The small molecule below binds the protein below.
Small molecule (SMILES): CC(=O)N[C@H]1[C@H](O[C@H]2[C@H](O)[C@@H](NC(C)=O)CO[C@@H]2CO)O[C@H](CO)[C@@H](O[C@@H]2O[C@H](CO)[C@@H](O)[C@H](O)[C@@H]2O)[C@@H]1O

Binding-site contacts:
Ligand atom C5 contacts residue VAL68 of chain 1.E at 4.4 Å (hydrophobic).
Ligand atom O7 contacts residue ASN78 of chain 1.E at 4.0 Å.
Ligand atom C6 contacts residue ALA69 of chain 1.E at 4.1 Å (hydrophobic).
Ligand atom C8 contacts residue TYR23 of chain 1.E at 3.3 Å (hydrophobic).
Ligand atom O5 contacts residue SER80 of chain 1.E at 4.1 Å.
Ligand atom O5 contacts residue ALA69 of chain 1.E at 3.5 Å.
Ligand atom C5 contacts residue SER80 of chain 1.E at 4.0 Å.
Ligand atom O5 contacts residue ASN78 of chain 1.E at 2.2 Å (h-bond).
Ligand atom N2 contacts residue ASN78 of chain 1.E at 3.2 Å (h-bond).
Ligand atom O6 contacts residue VAL68 of chain 1.E at 3.8 Å.
Ligand atom C2 contacts residue ASN78 of chain 1.E at 2.7 Å.
Ligand atom C1 contacts residue ASN78 of chain 1.E at 1.4 Å.
Ligand atom O6 contacts residue ALA69 of chain 1.E at 4.0 Å.
Ligand atom C5 contacts residue ASN78 of chain 1.E at 3.5 Å.
Ligand atom C7 contacts residue ASN78 of chain 1.E at 3.9 Å.
Ligand atom C6 contacts residue VAL68 of chain 1.E at 3.1 Å (hydrophobic).
Ligand atom C6 contacts residue ASN78 of chain 1.E at 4.5 Å.
Ligand atom C1 contacts residue ALA69 of chain 1.E at 4.3 Å (hydrophobic).
Ligand atom C1 contacts residue SER80 of chain 1.E at 3.8 Å.
Ligand atom O7 contacts residue TYR23 of chain 1.E at 4.2 Å.
Ligand atom C7 contacts residue TYR23 of chain 1.E at 4.0 Å (hydrophobic).
Ligand atom C3 contacts residue ASN78 of chain 1.E at 4.0 Å.
Ligand atom C4 contacts residue ASN78 of chain 1.E at 4.2 Å.
Ligand atom C5 contacts residue ALA69 of chain 1.E at 4.4 Å (hydrophobic).

Sequence of chain 1.E:
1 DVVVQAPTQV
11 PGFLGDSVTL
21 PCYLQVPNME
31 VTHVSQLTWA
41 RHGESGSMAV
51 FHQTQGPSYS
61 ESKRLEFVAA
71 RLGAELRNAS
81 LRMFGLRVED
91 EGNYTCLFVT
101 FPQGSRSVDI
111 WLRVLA